Sequence of chain 1.G:
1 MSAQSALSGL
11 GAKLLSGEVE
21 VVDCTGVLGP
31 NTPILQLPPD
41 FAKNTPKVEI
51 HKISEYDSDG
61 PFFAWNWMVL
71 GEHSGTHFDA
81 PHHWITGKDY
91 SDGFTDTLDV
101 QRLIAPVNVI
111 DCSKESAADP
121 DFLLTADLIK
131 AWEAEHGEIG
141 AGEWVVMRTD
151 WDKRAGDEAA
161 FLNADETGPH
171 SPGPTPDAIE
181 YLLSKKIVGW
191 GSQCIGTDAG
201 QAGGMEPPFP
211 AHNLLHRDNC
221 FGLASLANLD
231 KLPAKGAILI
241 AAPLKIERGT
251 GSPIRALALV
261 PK

Sequence of chain 1.H:
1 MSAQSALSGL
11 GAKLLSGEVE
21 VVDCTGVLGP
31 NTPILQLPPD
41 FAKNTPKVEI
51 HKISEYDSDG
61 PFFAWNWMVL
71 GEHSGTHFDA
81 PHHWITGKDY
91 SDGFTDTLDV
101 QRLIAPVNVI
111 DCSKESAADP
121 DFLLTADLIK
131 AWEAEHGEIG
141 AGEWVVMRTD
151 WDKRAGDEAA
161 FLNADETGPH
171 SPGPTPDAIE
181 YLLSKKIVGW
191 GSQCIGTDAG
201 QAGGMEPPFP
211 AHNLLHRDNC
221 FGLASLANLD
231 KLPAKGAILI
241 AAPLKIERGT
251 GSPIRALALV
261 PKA

A small-molecule ligand and the protein it binds are described below.
Small molecule (SMILES): O=C(O)C(=O)c1ccccc1S

Binding-site contacts:
Ligand atom C01 contacts residue HIS83 of chain 1.G at 4.0 Å.
Ligand atom C07 contacts residue PHE209 of chain 1.G at 3.5 Å (hydrophobic).
Ligand atom O08 contacts residue LEU37 of chain 1.G at 3.6 Å.
Ligand atom C02 contacts residue TRP65 of chain 1.H at 3.8 Å (hydrophobic).
Ligand atom O11 contacts residue PHE41 of chain 1.G at 3.1 Å.
Ligand atom O10 contacts residue PHE41 of chain 1.G at 3.8 Å.
Ligand atom S12 contacts residue LEU35 of chain 1.G at 4.0 Å.
Ligand atom C02 contacts residue TRP84 of chain 1.G at 4.2 Å (hydrophobic).
Ligand atom C03 contacts residue HIS212 of chain 1.G at 3.8 Å.
Ligand atom C09 contacts residue PHE41 of chain 1.G at 3.7 Å (hydrophobic).
Ligand atom C07 contacts residue LEU35 of chain 1.G at 4.1 Å (hydrophobic).
Ligand atom C09 contacts residue PHE63 of chain 1.H at 4.1 Å (hydrophobic).
Ligand atom C02 contacts residue LEU35 of chain 1.G at 4.1 Å (hydrophobic).
Ligand atom C03 contacts residue LEU35 of chain 1.G at 3.7 Å (hydrophobic).
Ligand atom C01 contacts residue LEU35 of chain 1.G at 4.2 Å (hydrophobic).
Ligand atom O08 contacts residue LEU35 of chain 1.G at 4.1 Å.
Ligand atom O10 contacts residue PHE63 of chain 1.H at 3.4 Å.
Ligand atom C06 contacts residue LEU37 of chain 1.G at 4.0 Å (hydrophobic).
Ligand atom O10 contacts residue TRP84 of chain 1.G at 3.5 Å.
Ligand atom O11 contacts residue PHE209 of chain 1.G at 3.2 Å.
Ligand atom C02 contacts residue HIS83 of chain 1.G at 3.2 Å.
Ligand atom C06 contacts residue TRP84 of chain 1.G at 4.2 Å (hydrophobic).
Ligand atom S12 contacts residue HIS212 of chain 1.G at 3.5 Å.
Ligand atom O10 contacts residue PHE209 of chain 1.G at 3.1 Å.
Ligand atom C01 contacts residue PHE63 of chain 1.H at 3.6 Å (hydrophobic).
Ligand atom C05 contacts residue LEU37 of chain 1.G at 4.1 Å (hydrophobic).
Ligand atom C06 contacts residue LEU35 of chain 1.G at 4.0 Å (hydrophobic).
Ligand atom C09 contacts residue PHE209 of chain 1.G at 3.1 Å (hydrophobic).
Ligand atom C09 contacts residue LEU37 of chain 1.G at 3.6 Å (hydrophobic).
Ligand atom C01 contacts residue TRP84 of chain 1.G at 4.1 Å (hydrophobic).
Ligand atom C04 contacts residue HIS212 of chain 1.G at 4.1 Å.
Ligand atom C01 contacts residue TRP65 of chain 1.H at 3.9 Å (hydrophobic).
Ligand atom O08 contacts residue PHE209 of chain 1.G at 3.0 Å.
Ligand atom C07 contacts residue LEU37 of chain 1.G at 3.5 Å (hydrophobic).
Ligand atom C06 contacts residue PHE63 of chain 1.H at 3.7 Å (hydrophobic).
Ligand atom C05 contacts residue LEU35 of chain 1.G at 3.5 Å (hydrophobic).
Ligand atom C04 contacts residue LEU35 of chain 1.G at 3.4 Å (hydrophobic).
Ligand atom O11 contacts residue LEU37 of chain 1.G at 3.1 Å.
Ligand atom C03 contacts residue HIS83 of chain 1.G at 3.7 Å.
Ligand atom C05 contacts residue TRP84 of chain 1.G at 4.3 Å (hydrophobic).